Binding-site contacts:
Ligand atom C17 contacts residue GLU22 of chain 4.A at 2.6 Å.
Ligand atom N7 contacts residue TYR54 of chain 2.A at 3.5 Å (h-bond).
Ligand atom O14 contacts residue GLY17 of chain 4.A at 3.3 Å.
Ligand atom C6 contacts residue TYR54 of chain 2.A at 3.5 Å (hydrophobic).
Ligand atom O18 contacts residue PRO104 of chain 4.A at 2.6 Å.
Ligand atom C15 contacts residue LEU19 of chain 4.A at 3.8 Å (hydrophobic).
Ligand atom C15 contacts residue GLU22 of chain 4.A at 1.9 Å.
Ligand atom O18 contacts residue LEU19 of chain 4.A at 2.7 Å.
Ligand atom N7 contacts residue LYS100 of chain 4.A at 3.9 Å.
Ligand atom C13 contacts residue ALA18 of chain 4.A at 3.2 Å (hydrophobic).
Ligand atom N1 contacts residue VAL52 of chain 2.A at 2.9 Å (h-bond).
Ligand atom C9 contacts residue HIS53 of chain 2.A at 3.8 Å.
Ligand atom C13 contacts residue LEU19 of chain 4.A at 3.7 Å (hydrophobic).
Ligand atom O16 contacts residue TYR54 of chain 2.A at 3.6 Å (h-bond).
Ligand atom C2 contacts residue TYR54 of chain 2.A at 3.5 Å (hydrophobic).
Ligand atom C2 contacts residue VAL52 of chain 2.A at 3.9 Å (hydrophobic).
Ligand atom O14 contacts residue ALA18 of chain 4.A at 2.1 Å (h-bond).
Ligand atom N12 contacts residue HIS53 of chain 2.A at 3.8 Å.
Ligand atom C13 contacts residue GLU22 of chain 4.A at 2.9 Å.
Ligand atom C4 contacts residue TYR54 of chain 2.A at 3.6 Å (hydrophobic).
Ligand atom N10 contacts residue TYR54 of chain 2.A at 3.8 Å.
Ligand atom O16 contacts residue PRO104 of chain 4.A at 3.4 Å.
Ligand atom C8 contacts residue ALA18 of chain 4.A at 3.8 Å (hydrophobic).
Ligand atom C17 contacts residue LEU19 of chain 4.A at 3.0 Å (hydrophobic).
Ligand atom O5 contacts residue LEU73 of chain 4.A at 3.1 Å (h-bond).
Ligand atom N3 contacts residue TYR54 of chain 2.A at 3.5 Å.
Ligand atom O18 contacts residue GLU22 of chain 4.A at 2.9 Å (salt-bridge).
Ligand atom C17 contacts residue PRO104 of chain 4.A at 3.8 Å (hydrophobic).
Ligand atom N1 contacts residue GLU74 of chain 4.A at 3.3 Å (salt-bridge).
Ligand atom N1 contacts residue TYR54 of chain 2.A at 3.7 Å.
Ligand atom O16 contacts residue LYS100 of chain 4.A at 3.7 Å.
Ligand atom N10 contacts residue HIS53 of chain 2.A at 3.7 Å.
Ligand atom O5 contacts residue LEU72 of chain 4.A at 3.3 Å.
Ligand atom O14 contacts residue LEU19 of chain 4.A at 2.8 Å (h-bond).
Ligand atom C11 contacts residue TYR54 of chain 2.A at 3.5 Å (hydrophobic).
Ligand atom O14 contacts residue GLU22 of chain 4.A at 3.2 Å (salt-bridge).
Ligand atom O16 contacts residue GLU22 of chain 4.A at 2.7 Å (salt-bridge).
Ligand atom N3 contacts residue GLU74 of chain 4.A at 3.2 Å (salt-bridge).
Ligand atom N12 contacts residue TYR54 of chain 2.A at 3.5 Å.
Ligand atom O5 contacts residue ASN71 of chain 4.A at 3.6 Å (h-bond).

This protein binds this small molecule.
Small molecule (SMILES): Nc1nc(=O)c2c([nH]1)NCC([C@H](O)[C@H](O)CO)=N2

Sequence of chain 4.A:
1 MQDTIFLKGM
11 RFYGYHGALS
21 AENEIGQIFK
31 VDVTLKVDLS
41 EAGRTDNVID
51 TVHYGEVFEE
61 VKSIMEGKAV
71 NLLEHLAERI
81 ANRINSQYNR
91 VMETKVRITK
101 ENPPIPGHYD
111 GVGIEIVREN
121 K

Sequence of chain 2.A:
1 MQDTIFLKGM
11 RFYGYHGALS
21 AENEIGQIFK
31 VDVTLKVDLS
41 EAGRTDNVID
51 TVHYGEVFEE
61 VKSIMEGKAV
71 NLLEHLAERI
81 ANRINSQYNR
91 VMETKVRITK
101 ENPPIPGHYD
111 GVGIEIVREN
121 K